Sequence of chain 1.B:
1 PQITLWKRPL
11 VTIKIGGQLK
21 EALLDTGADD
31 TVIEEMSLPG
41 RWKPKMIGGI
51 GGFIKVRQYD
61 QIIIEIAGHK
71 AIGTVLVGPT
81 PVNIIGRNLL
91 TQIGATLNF

A protein and the small-molecule ligand that binds it are described below.
Small molecule (SMILES): COc1ccc(S(=O)(=O)N(CC(C)C)C[C@@H](O)[C@H](Cc2ccccc2)NC(=O)c2cccc(C(=O)N3CCC[C@@H]3c3nc(C)cs3)c2)cc1

Sequence of chain 1.A:
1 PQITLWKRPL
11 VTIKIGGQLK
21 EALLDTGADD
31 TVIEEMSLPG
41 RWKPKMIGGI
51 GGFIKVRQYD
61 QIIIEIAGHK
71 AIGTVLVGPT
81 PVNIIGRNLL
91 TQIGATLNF

Binding-site contacts:
Ligand atom C35 contacts residue GLY48 of chain 1.B at 3.7 Å.
Ligand atom O18 contacts residue ASP25 of chain 1.B at 2.6 Å (salt-bridge).
Ligand atom C36 contacts residue GLY49 of chain 1.B at 3.7 Å.
Ligand atom O59 contacts residue ASP29 of chain 1.B at 2.8 Å.
Ligand atom C61 contacts residue GLY48 of chain 1.B at 3.1 Å.
Ligand atom O9 contacts residue ILE50 of chain 1.B at 3.6 Å.
Ligand atom C52 contacts residue ILE84 of chain 1.B at 3.6 Å (hydrophobic).
Ligand atom C34 contacts residue VAL82 of chain 1.A at 3.7 Å (hydrophobic).
Ligand atom C6 contacts residue ALA28 of chain 1.A at 3.5 Å (hydrophobic).
Ligand atom C33 contacts residue GLY27 of chain 1.B at 3.5 Å.
Ligand atom C4 contacts residue GLY48 of chain 1.A at 3.3 Å.
Ligand atom C54 contacts residue ASP30 of chain 1.B at 3.5 Å.
Ligand atom O10 contacts residue GLY49 of chain 1.A at 3.2 Å.
Ligand atom C65 contacts residue ARG8 of chain 1.A at 3.5 Å.
Ligand atom C12 contacts residue GLY27 of chain 1.A at 3.5 Å.
Ligand atom C32 contacts residue GLY27 of chain 1.B at 3.7 Å.
Ligand atom O18 contacts residue ASP25 of chain 1.A at 2.5 Å (salt-bridge).
Ligand atom C17 contacts residue ASP25 of chain 1.A at 3.2 Å.
Ligand atom S67 contacts residue ASP29 of chain 1.B at 3.4 Å (salt-bridge).
Ligand atom C7 contacts residue ASP30 of chain 1.A at 3.6 Å.
Ligand atom O18 contacts residue GLY27 of chain 1.B at 3.5 Å.
Ligand atom C7 contacts residue ALA28 of chain 1.A at 3.6 Å (hydrophobic).
Ligand atom O10 contacts residue ILE50 of chain 1.B at 3.3 Å.
Ligand atom C69 contacts residue GLY48 of chain 1.B at 3.4 Å.
Ligand atom C62 contacts residue ARG8 of chain 1.A at 3.4 Å.
Ligand atom S67 contacts residue GLY27 of chain 1.B at 3.5 Å (h-bond).
Ligand atom O39 contacts residue ASP30 of chain 1.A at 3.3 Å (salt-bridge).
Ligand atom C36 contacts residue ILE50 of chain 1.B at 3.7 Å (hydrophobic).
Ligand atom C66 contacts residue ARG8 of chain 1.A at 3.5 Å.
Ligand atom O9 contacts residue ILE84 of chain 1.A at 3.5 Å.
Ligand atom C16 contacts residue ASP25 of chain 1.A at 3.1 Å.
Ligand atom C40 contacts residue ASP30 of chain 1.A at 3.4 Å.
Ligand atom N64 contacts residue ARG8 of chain 1.A at 3.3 Å.
Ligand atom N20 contacts residue GLY27 of chain 1.B at 3.2 Å (h-bond).
Ligand atom C63 contacts residue ARG8 of chain 1.A at 3.5 Å.
Ligand atom C36 contacts residue PRO81 of chain 1.A at 3.7 Å (hydrophobic).
Ligand atom C17 contacts residue ASP25 of chain 1.B at 3.5 Å.
Ligand atom S67 contacts residue ARG8 of chain 1.A at 3.7 Å.
Ligand atom C66 contacts residue LEU23 of chain 1.A at 3.6 Å (hydrophobic).
Ligand atom C32 contacts residue ASP25 of chain 1.A at 3.2 Å.